A protein and the small-molecule ligand that binds it are described below.
Small molecule (SMILES): Nc1ccn([C@H]2C[C@H](O)[C@@H](COP(=O)(O)O)O2)c(=O)n1

Binding-site contacts:
Ligand atom OP2 contacts residue LYS21 of chain 8.C at 2.7 Å (salt-bridge).
Ligand atom C4' contacts residue ASN414 of chain 9.A at 3.0 Å.
Ligand atom C3' contacts residue VAL47 of chain 9.A at 4.0 Å (hydrophobic).
Ligand atom C5' contacts residue ASN414 of chain 9.A at 3.3 Å.
Ligand atom C5' contacts residue ARG412 of chain 9.A at 3.0 Å.
Ligand atom OP1 contacts residue ARG412 of chain 9.A at 3.8 Å.
Ligand atom OP2 contacts residue ARG18 of chain 8.C at 3.7 Å.
Ligand atom O5' contacts residue ARG412 of chain 9.A at 3.1 Å (salt-bridge).
Ligand atom OP2 contacts residue ARG412 of chain 9.A at 1.4 Å (salt-bridge).
Ligand atom C4' contacts residue VAL47 of chain 9.A at 4.1 Å (hydrophobic).
Ligand atom C3' contacts residue ASN414 of chain 9.A at 4.5 Å.
Ligand atom OP1 contacts residue ARG18 of chain 8.C at 4.0 Å.
Ligand atom C1' contacts residue ASN414 of chain 9.A at 4.1 Å.
Ligand atom O3' contacts residue ARG412 of chain 9.A at 4.3 Å.
Ligand atom O3' contacts residue VAL47 of chain 9.A at 3.1 Å.
Ligand atom OP1 contacts residue LYS21 of chain 8.C at 3.9 Å.
Ligand atom P contacts residue LYS21 of chain 8.C at 3.4 Å.
Ligand atom C4' contacts residue ARG412 of chain 9.A at 4.4 Å.
Ligand atom C2' contacts residue VAL47 of chain 9.A at 4.3 Å (hydrophobic).
Ligand atom P contacts residue ARG412 of chain 9.A at 2.7 Å.
Ligand atom O4' contacts residue ASN414 of chain 9.A at 2.9 Å (h-bond).

Sequence of chain 8.C:
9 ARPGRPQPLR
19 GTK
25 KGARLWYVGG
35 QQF

Sequence of chain 9.A:
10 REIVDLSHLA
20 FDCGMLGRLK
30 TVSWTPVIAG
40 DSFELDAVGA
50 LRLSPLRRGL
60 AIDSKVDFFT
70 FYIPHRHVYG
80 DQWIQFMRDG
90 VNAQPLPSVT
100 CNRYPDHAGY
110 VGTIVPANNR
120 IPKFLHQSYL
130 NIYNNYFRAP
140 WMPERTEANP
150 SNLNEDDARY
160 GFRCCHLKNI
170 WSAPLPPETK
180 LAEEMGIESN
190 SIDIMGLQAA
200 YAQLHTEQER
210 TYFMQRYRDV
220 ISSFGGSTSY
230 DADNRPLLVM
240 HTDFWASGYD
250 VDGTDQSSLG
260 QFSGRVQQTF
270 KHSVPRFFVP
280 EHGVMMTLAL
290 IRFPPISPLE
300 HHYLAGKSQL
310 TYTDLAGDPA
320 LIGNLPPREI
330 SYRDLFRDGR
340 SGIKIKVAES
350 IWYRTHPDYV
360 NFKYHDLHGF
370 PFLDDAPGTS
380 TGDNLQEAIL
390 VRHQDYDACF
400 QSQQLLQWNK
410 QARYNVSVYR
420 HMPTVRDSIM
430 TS